Sequence of chain 1.E:
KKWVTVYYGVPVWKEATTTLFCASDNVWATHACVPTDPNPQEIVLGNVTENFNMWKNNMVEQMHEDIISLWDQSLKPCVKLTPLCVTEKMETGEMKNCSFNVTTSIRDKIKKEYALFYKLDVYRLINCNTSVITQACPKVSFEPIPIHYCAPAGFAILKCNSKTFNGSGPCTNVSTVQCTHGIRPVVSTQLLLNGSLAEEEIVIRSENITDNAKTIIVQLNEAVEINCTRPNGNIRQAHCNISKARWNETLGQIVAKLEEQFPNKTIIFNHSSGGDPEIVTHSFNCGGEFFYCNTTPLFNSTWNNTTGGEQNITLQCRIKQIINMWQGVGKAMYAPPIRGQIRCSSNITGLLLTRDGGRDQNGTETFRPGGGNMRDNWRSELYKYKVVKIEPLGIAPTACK

Sequence of chain 1.T:
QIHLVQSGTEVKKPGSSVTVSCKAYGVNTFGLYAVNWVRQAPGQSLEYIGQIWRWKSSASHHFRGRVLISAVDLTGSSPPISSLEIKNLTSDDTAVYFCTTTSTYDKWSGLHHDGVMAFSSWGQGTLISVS

Binding-site contacts:
Ligand atom O4 contacts residue THR19 of chain 1.T at 2.6 Å (h-bond).
Ligand atom O3 contacts residue THR19 of chain 1.T at 2.6 Å (h-bond).
Ligand atom O5 contacts residue ASN250 of chain 1.E at 2.3 Å (h-bond).
Ligand atom O4 contacts residue ALA71 of chain 1.T at 3.4 Å (h-bond).
Ligand atom C3 contacts residue ASN250 of chain 1.E at 3.7 Å.
Ligand atom O2 contacts residue LEU68 of chain 1.T at 3.6 Å.
Ligand atom O6 contacts residue ILE81 of chain 1.T at 3.5 Å (h-bond).
Ligand atom C5 contacts residue ASN250 of chain 1.E at 3.7 Å.
Ligand atom C5 contacts residue ALA71 of chain 1.T at 3.8 Å (hydrophobic).
Ligand atom N2 contacts residue ASP73 of chain 1.T at 3.8 Å.
Ligand atom O5 contacts residue TRP55 of chain 1.T at 3.8 Å.
Ligand atom O7 contacts residue ASN250 of chain 1.E at 3.1 Å (h-bond).
Ligand atom O6 contacts residue VAL72 of chain 1.T at 1.4 Å.
Ligand atom C6 contacts residue SER70 of chain 1.T at 3.8 Å.
Ligand atom C6 contacts residue ASP73 of chain 1.T at 3.8 Å.
Ligand atom C7 contacts residue ASN250 of chain 1.E at 3.3 Å.
Ligand atom C5 contacts residue TRP55 of chain 1.T at 3.8 Å (hydrophobic).
Ligand atom O7 contacts residue TRP55 of chain 1.T at 3.1 Å.
Ligand atom C6 contacts residue TRP55 of chain 1.T at 3.8 Å (hydrophobic).
Ligand atom N2 contacts residue ASN250 of chain 1.E at 3.0 Å (h-bond).
Ligand atom C6 contacts residue GLU85 of chain 1.T at 3.7 Å.
Ligand atom C6 contacts residue VAL72 of chain 1.T at 2.2 Å (hydrophobic).
Ligand atom O5 contacts residue SER57 of chain 1.T at 3.7 Å.
Ligand atom C8 contacts residue ASP73 of chain 1.T at 3.4 Å.
Ligand atom C3 contacts residue THR19 of chain 1.T at 3.4 Å.
Ligand atom O4 contacts residue VAL72 of chain 1.T at 3.7 Å.
Ligand atom O6 contacts residue THR248 of chain 1.E at 3.8 Å.
Ligand atom O3 contacts residue ASP73 of chain 1.T at 3.5 Å.
Ligand atom C6 contacts residue SER83 of chain 1.T at 3.6 Å.
Ligand atom C3 contacts residue ALA71 of chain 1.T at 3.6 Å (hydrophobic).
Ligand atom O5 contacts residue SER70 of chain 1.T at 3.1 Å (h-bond).
Ligand atom C5 contacts residue VAL72 of chain 1.T at 2.9 Å (hydrophobic).
Ligand atom O5 contacts residue TRP55 of chain 1.T at 3.8 Å.
Ligand atom C4 contacts residue THR19 of chain 1.T at 3.5 Å.
Ligand atom C7 contacts residue ASP73 of chain 1.T at 3.5 Å.
Ligand atom C2 contacts residue ASN250 of chain 1.E at 2.4 Å.
Ligand atom C1 contacts residue ASN250 of chain 1.E at 1.4 Å.
Ligand atom O5 contacts residue LEU68 of chain 1.T at 3.7 Å.
Ligand atom O5 contacts residue SER83 of chain 1.T at 3.8 Å.
Ligand atom O4 contacts residue SER70 of chain 1.T at 3.3 Å.

The small molecule below binds the protein below.
Small molecule (SMILES): CC(=O)N[C@H]1[C@H](O[C@H]2[C@H](O)[C@@H](NC(C)=O)CO[C@@H]2CO)O[C@H](CO)[C@@H](O[C@@H]2O[C@H](CO[C@H]3O[C@H](CO[C@H]4O[C@H](CO)[C@@H](O)[C@H](O)[C@@H]4O)[C@@H](O)[C@H](O[C@H]4O[C@H](CO)[C@@H](O)[C@H](O)[C@@H]4O)[C@@H]3O)[C@@H](O)[C@H](O[C@H]3O[C@H](CO)[C@@H](O)[C@H](O)[C@@H]3O[C@H]3O[C@H](CO)[C@@H](O)[C@H](O)[C@@H]3O[C@H]3O[C@H](CO)[C@@H](O)[C@H](O)[C@@H]3O)[C@@H]2O)[C@@H]1O